Binding-site contacts:
Ligand atom C6 contacts residue LYS127 of chain 1.A at 3.8 Å.
Ligand atom C4 contacts residue VAL1 of chain 1.A at 4.1 Å (hydrophobic).
Ligand atom C6 contacts residue SER138 of chain 1.C at 3.6 Å.
Ligand atom C2 contacts residue THR134 of chain 1.C at 4.2 Å.
Ligand atom C6 contacts residue ALA130 of chain 1.A at 4.0 Å (hydrophobic).
Ligand atom C2 contacts residue LYS127 of chain 1.A at 4.3 Å.
Ligand atom C5 contacts residue THR134 of chain 1.C at 3.9 Å.
Ligand atom C6 contacts residue SER131 of chain 1.A at 4.1 Å.
Ligand atom C4 contacts residue THR134 of chain 1.C at 3.5 Å.
Ligand atom C1 contacts residue SER138 of chain 1.C at 3.6 Å.
Ligand atom O3 contacts residue VAL1 of chain 1.A at 3.0 Å (h-bond).
Ligand atom C4 contacts residue ALA130 of chain 1.A at 3.6 Å (hydrophobic).
Ligand atom O3 contacts residue THR134 of chain 1.C at 3.7 Å.
Ligand atom C5 contacts residue VAL1 of chain 1.A at 4.4 Å (hydrophobic).
Ligand atom O3 contacts residue ALA130 of chain 1.A at 4.3 Å.
Ligand atom C1 contacts residue VAL1 of chain 1.A at 1.4 Å (hydrophobic).
Ligand atom C2 contacts residue VAL1 of chain 1.A at 2.4 Å (hydrophobic).
Ligand atom C4 contacts residue SER131 of chain 1.A at 3.9 Å.
Ligand atom C6 contacts residue THR134 of chain 1.C at 4.4 Å.
Ligand atom C5 contacts residue ALA130 of chain 1.A at 3.5 Å (hydrophobic).
Ligand atom C1 contacts residue LEU2 of chain 1.A at 3.6 Å (hydrophobic).
Ligand atom C5 contacts residue SER131 of chain 1.A at 4.2 Å.
Ligand atom C4 contacts residue THR134 of chain 1.A at 3.6 Å.
Ligand atom C2 contacts residue SER131 of chain 1.A at 3.4 Å.
Ligand atom C5 contacts residue LYS127 of chain 1.A at 4.5 Å.
Ligand atom C1 contacts residue LYS127 of chain 1.A at 4.0 Å.
Ligand atom O3 contacts residue THR134 of chain 1.A at 4.4 Å.
Ligand atom C6 contacts residue VAL1 of chain 1.A at 3.4 Å (hydrophobic).
Ligand atom C1 contacts residue SER131 of chain 1.A at 3.4 Å.
Ligand atom O3 contacts residue SER131 of chain 1.A at 3.4 Å (h-bond).
Ligand atom C2 contacts residue SER138 of chain 1.C at 3.8 Å.

Sequence of chain 1.C:
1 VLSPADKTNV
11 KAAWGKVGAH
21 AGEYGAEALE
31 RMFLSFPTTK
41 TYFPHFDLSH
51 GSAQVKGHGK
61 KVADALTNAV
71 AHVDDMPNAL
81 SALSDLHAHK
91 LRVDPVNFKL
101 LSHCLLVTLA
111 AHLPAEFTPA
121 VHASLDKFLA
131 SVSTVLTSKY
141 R

Sequence of chain 1.A:
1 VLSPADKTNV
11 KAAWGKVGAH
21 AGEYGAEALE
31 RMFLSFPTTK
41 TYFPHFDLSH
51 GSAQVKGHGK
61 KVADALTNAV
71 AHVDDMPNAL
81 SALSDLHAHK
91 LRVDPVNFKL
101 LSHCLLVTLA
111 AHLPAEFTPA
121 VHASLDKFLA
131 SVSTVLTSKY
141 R

A protein and the small-molecule ligand that binds it are described below.
Small molecule (SMILES): O=Cc1ccco1